Sequence of chain 2.A:
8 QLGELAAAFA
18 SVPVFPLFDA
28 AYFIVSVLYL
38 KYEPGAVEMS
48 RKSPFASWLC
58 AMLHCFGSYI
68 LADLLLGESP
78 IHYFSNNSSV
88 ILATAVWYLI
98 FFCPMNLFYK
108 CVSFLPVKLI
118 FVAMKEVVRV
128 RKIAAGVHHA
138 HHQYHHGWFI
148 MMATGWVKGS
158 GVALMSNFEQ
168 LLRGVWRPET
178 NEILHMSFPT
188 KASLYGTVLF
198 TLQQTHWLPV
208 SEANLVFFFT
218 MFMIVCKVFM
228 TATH

Sequence of chain 1.A:
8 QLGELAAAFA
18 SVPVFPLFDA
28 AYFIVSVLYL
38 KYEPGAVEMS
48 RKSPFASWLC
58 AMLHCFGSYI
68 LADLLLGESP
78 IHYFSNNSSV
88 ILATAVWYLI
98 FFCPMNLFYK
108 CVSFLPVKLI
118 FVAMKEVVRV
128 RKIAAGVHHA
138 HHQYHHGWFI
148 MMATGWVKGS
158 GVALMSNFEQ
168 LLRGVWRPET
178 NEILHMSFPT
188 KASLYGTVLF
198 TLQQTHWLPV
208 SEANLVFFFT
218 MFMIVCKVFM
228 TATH

Binding-site contacts:
Ligand atom C31 contacts residue PHE81 of chain 2.A at 3.4 Å (hydrophobic).
Ligand atom O19 contacts residue ALA150 of chain 1.A at 4.2 Å.
Ligand atom C21 contacts residue MET162 of chain 1.A at 4.2 Å (hydrophobic).
Ligand atom C7 contacts residue MET149 of chain 1.A at 3.6 Å (hydrophobic).
Ligand atom C19 contacts residue LEU161 of chain 1.A at 4.0 Å (hydrophobic).
Ligand atom C41 contacts residue LEU71 of chain 2.A at 3.9 Å (hydrophobic).
Ligand atom C13 contacts residue TRP153 of chain 1.A at 4.2 Å (hydrophobic).
Ligand atom C35 contacts residue ILE78 of chain 2.A at 3.7 Å (hydrophobic).
Ligand atom C12 contacts residue ALA150 of chain 1.A at 3.6 Å (hydrophobic).
Ligand atom C10 contacts residue PHE52 of chain 2.A at 4.0 Å (hydrophobic).
Ligand atom C8 contacts residue ALA150 of chain 1.A at 3.6 Å (hydrophobic).
Ligand atom C34 contacts residue LEU56 of chain 2.A at 4.1 Å (hydrophobic).
Ligand atom C33 contacts residue LEU56 of chain 2.A at 3.8 Å (hydrophobic).
Ligand atom C14 contacts residue VAL154 of chain 1.A at 4.0 Å (hydrophobic).
Ligand atom C11 contacts residue PHE81 of chain 2.A at 4.1 Å (hydrophobic).
Ligand atom O16 contacts residue TRP153 of chain 1.A at 3.7 Å.
Ligand atom C33 contacts residue ILE67 of chain 2.A at 4.1 Å (hydrophobic).
Ligand atom C9 contacts residue TRP55 of chain 2.A at 3.5 Å (hydrophobic).
Ligand atom C37 contacts residue LEU72 of chain 1.A at 4.0 Å (hydrophobic).
Ligand atom C10 contacts residue TRP153 of chain 1.A at 3.5 Å (hydrophobic).
Ligand atom C32 contacts residue LEU56 of chain 2.A at 3.9 Å (hydrophobic).
Ligand atom C32 contacts residue ILE78 of chain 2.A at 3.7 Å (hydrophobic).
Ligand atom O16 contacts residue PHE52 of chain 2.A at 3.6 Å.
Ligand atom C7 contacts residue PHE146 of chain 1.A at 4.0 Å (hydrophobic).
Ligand atom C17 contacts residue LEU161 of chain 1.A at 4.0 Å (hydrophobic).
Ligand atom C8 contacts residue PHE146 of chain 1.A at 4.2 Å (hydrophobic).
Ligand atom C33 contacts residue PHE81 of chain 2.A at 4.2 Å (hydrophobic).
Ligand atom O17 contacts residue LEU56 of chain 2.A at 4.0 Å.
Ligand atom C37 contacts residue PRO77 of chain 2.A at 4.0 Å (hydrophobic).
Ligand atom O17 contacts residue TRP153 of chain 1.A at 3.3 Å.
Ligand atom C7 contacts residue ALA150 of chain 1.A at 3.6 Å (hydrophobic).
Ligand atom C33 contacts residue ILE78 of chain 2.A at 4.1 Å (hydrophobic).
Ligand atom O19 contacts residue PHE146 of chain 1.A at 4.0 Å.
Ligand atom C12 contacts residue TRP153 of chain 1.A at 3.8 Å (hydrophobic).
Ligand atom O18 contacts residue TRP55 of chain 2.A at 3.6 Å.
Ligand atom O17 contacts residue PHE52 of chain 2.A at 3.5 Å.
Ligand atom O19 contacts residue PHE81 of chain 2.A at 3.7 Å.
Ligand atom O13 contacts residue PHE52 of chain 2.A at 4.0 Å.
Ligand atom C19 contacts residue LEU68 of chain 1.A at 4.2 Å (hydrophobic).
Ligand atom C31 contacts residue LEU56 of chain 2.A at 4.0 Å (hydrophobic).

This protein binds this small molecule.
Small molecule (SMILES): CC/C=C/C/C=C/C/C=C/CCCC(=O)O[C@H](CO)COC(=O)CCCCCCCCCCC